A small-molecule ligand and the protein it binds are described below.
Small molecule (SMILES): OC[C@H]1O[C@H](O[C@H]2[C@H](O)[C@@H](O)[C@@H](O)O[C@@H]2CO)[C@H](O)[C@@H](O)[C@@H]1O

Sequence of chain 1.B:
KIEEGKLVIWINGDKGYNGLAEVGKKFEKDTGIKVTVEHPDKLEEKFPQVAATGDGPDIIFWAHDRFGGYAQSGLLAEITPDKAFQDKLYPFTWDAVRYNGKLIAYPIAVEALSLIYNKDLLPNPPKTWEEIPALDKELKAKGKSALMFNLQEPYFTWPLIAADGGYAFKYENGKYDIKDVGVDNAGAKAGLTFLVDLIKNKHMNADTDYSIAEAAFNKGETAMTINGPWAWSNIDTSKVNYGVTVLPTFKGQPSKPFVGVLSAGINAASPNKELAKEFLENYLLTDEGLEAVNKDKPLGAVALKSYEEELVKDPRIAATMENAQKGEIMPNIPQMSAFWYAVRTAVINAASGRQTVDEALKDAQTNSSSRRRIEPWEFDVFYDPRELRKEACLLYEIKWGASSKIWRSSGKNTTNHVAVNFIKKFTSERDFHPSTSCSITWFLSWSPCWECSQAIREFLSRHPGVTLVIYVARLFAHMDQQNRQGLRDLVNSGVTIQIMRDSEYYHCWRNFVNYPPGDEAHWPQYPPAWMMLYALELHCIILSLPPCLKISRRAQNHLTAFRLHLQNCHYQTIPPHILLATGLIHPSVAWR

Binding-site contacts:
Ligand atom O6 contacts residue ARG345 of chain 1.B at 2.4 Å (salt-bridge).
Ligand atom O4 contacts residue ARG67 of chain 1.B at 2.8 Å (salt-bridge).
Ligand atom O1 contacts residue ASP15 of chain 1.B at 3.4 Å (salt-bridge).
Ligand atom C2 contacts residue GLU112 of chain 1.B at 3.2 Å.
Ligand atom C2 contacts residue TRP341 of chain 1.B at 4.2 Å (hydrophobic).
Ligand atom C3 contacts residue GLU112 of chain 1.B at 4.1 Å.
Ligand atom O6 contacts residue GLU154 of chain 1.B at 3.9 Å.
Ligand atom O4 contacts residue ARG345 of chain 1.B at 4.0 Å.
Ligand atom O5 contacts residue GLU154 of chain 1.B at 3.6 Å.
Ligand atom C4 contacts residue TRP341 of chain 1.B at 4.2 Å (hydrophobic).
Ligand atom C3 contacts residue ASP66 of chain 1.B at 3.3 Å.
Ligand atom O3 contacts residue TRP341 of chain 1.B at 3.1 Å (h-bond).
Ligand atom C6 contacts residue GLU45 of chain 1.B at 4.2 Å.
Ligand atom O2 contacts residue LYS16 of chain 1.B at 3.4 Å (salt-bridge).
Ligand atom C6 contacts residue TYR156 of chain 1.B at 4.2 Å (hydrophobic).
Ligand atom O2 contacts residue GLU112 of chain 1.B at 2.2 Å (salt-bridge).
Ligand atom C1 contacts residue LYS16 of chain 1.B at 4.0 Å.
Ligand atom O3 contacts residue ALA64 of chain 1.B at 3.5 Å.
Ligand atom O3 contacts residue ASP66 of chain 1.B at 2.7 Å (salt-bridge).
Ligand atom C2 contacts residue ASP66 of chain 1.B at 3.4 Å.
Ligand atom O2 contacts residue ASP66 of chain 1.B at 2.6 Å (salt-bridge).
Ligand atom C5 contacts residue GLU154 of chain 1.B at 4.0 Å.
Ligand atom C4 contacts residue ARG67 of chain 1.B at 4.0 Å.
Ligand atom O1 contacts residue ASN13 of chain 1.B at 3.9 Å.
Ligand atom C1 contacts residue TYR156 of chain 1.B at 4.0 Å (hydrophobic).
Ligand atom O5 contacts residue TYR156 of chain 1.B at 4.1 Å.
Ligand atom O1 contacts residue LYS16 of chain 1.B at 3.2 Å (salt-bridge).
Ligand atom O2 contacts residue MET331 of chain 1.B at 3.9 Å.
Ligand atom O6 contacts residue GLU45 of chain 1.B at 3.4 Å (salt-bridge).
Ligand atom C3 contacts residue TRP341 of chain 1.B at 4.2 Å (hydrophobic).
Ligand atom O3 contacts residue ARG67 of chain 1.B at 4.2 Å.
Ligand atom O3 contacts residue GLU112 of chain 1.B at 4.0 Å.
Ligand atom O5 contacts residue TRP231 of chain 1.B at 4.2 Å.
Ligand atom C1 contacts residue TRP231 of chain 1.B at 3.8 Å (hydrophobic).
Ligand atom O4 contacts residue TRP63 of chain 1.B at 4.2 Å.
Ligand atom C6 contacts residue ARG345 of chain 1.B at 3.1 Å.
Ligand atom C6 contacts residue GLU154 of chain 1.B at 3.1 Å.
Ligand atom O6 contacts residue ARG67 of chain 1.B at 3.5 Å (salt-bridge).
Ligand atom O2 contacts residue ALA64 of chain 1.B at 3.9 Å.
Ligand atom C4 contacts residue TYR156 of chain 1.B at 4.2 Å (hydrophobic).